Sequence of chain 27.A:
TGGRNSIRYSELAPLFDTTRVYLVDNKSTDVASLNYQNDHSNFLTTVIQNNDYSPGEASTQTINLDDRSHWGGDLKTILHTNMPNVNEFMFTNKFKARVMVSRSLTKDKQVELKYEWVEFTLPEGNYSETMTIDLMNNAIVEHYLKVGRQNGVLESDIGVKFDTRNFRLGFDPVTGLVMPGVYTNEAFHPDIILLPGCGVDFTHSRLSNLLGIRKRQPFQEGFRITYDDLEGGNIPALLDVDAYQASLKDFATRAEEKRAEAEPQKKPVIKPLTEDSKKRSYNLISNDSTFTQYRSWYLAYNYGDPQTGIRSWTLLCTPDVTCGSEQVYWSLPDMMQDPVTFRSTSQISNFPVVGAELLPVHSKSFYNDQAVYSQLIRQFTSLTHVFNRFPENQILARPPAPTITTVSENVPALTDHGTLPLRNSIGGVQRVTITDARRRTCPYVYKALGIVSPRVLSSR

Binding-site contacts:
Ligand atom C3 contacts residue TRP374 of chain 27.A at 4.0 Å (hydrophobic).
Ligand atom N1 contacts residue TRP374 of chain 27.A at 3.5 Å.
Ligand atom C2 contacts residue ARG224 of chain 27.A at 4.0 Å.
Ligand atom C1 contacts residue TRP374 of chain 27.A at 3.3 Å (hydrophobic).
Ligand atom S1 contacts residue LYS215 of chain 27.A at 4.1 Å.
Ligand atom C3 contacts residue ASP229 of chain 27.A at 4.4 Å.
Ligand atom C2 contacts residue TRP374 of chain 27.A at 4.0 Å (hydrophobic).
Ligand atom O2S contacts residue LYS215 of chain 27.A at 3.1 Å (salt-bridge).
Ligand atom O1S contacts residue ARG224 of chain 27.A at 2.9 Å (salt-bridge).
Ligand atom O1S contacts residue LYS215 of chain 27.A at 3.9 Å.
Ligand atom O2S contacts residue GLY222 of chain 27.A at 3.4 Å (h-bond).
Ligand atom S1 contacts residue GLY222 of chain 27.A at 3.8 Å.
Ligand atom C1 contacts residue ARG224 of chain 27.A at 4.1 Å.
Ligand atom O1S contacts residue TRP374 of chain 27.A at 4.0 Å.
Ligand atom S1 contacts residue ARG224 of chain 27.A at 4.0 Å.
Ligand atom S1 contacts residue TRP374 of chain 27.A at 4.4 Å.
Ligand atom O1S contacts residue PHE223 of chain 27.A at 3.2 Å.
Ligand atom O3S contacts residue ARG224 of chain 27.A at 3.8 Å.
Ligand atom O1S contacts residue GLY222 of chain 27.A at 3.0 Å (h-bond).

The small molecule below binds the protein below.
Small molecule (SMILES): CCCCCCCCCCCC[N+](C)(C)CCCS(=O)(=O)O